This small molecule binds to this protein.
Small molecule (SMILES): CC(=O)N[C@H]1[C@H]([C@H](O)[C@H](O)CO)O[C@@](O)(C(=O)O)C[C@@H]1O

Sequence of chain 3.A:
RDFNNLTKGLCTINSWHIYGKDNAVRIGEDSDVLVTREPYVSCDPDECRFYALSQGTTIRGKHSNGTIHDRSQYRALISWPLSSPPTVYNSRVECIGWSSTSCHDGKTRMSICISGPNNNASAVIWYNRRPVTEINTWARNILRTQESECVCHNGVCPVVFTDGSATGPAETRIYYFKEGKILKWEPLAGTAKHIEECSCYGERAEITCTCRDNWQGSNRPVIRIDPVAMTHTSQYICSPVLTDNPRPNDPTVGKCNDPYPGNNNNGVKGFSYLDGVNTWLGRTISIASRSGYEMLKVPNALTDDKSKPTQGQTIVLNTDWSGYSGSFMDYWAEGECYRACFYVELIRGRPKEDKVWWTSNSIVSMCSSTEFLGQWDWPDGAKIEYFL

Binding-site contacts:
Ligand atom O9 contacts residue ARG144 of chain 3.A at 3.5 Å (salt-bridge).
Ligand atom C8 contacts residue ARG212 of chain 3.A at 3.5 Å.
Ligand atom O1A contacts residue ARG212 of chain 3.A at 3.2 Å (salt-bridge).
Ligand atom O8 contacts residue GLU197 of chain 3.A at 3.8 Å.
Ligand atom C11 contacts residue TRP98 of chain 3.A at 3.8 Å (hydrophobic).
Ligand atom C2 contacts residue TYR324 of chain 3.A at 3.1 Å (hydrophobic).
Ligand atom O1A contacts residue ARG290 of chain 3.A at 2.7 Å (salt-bridge).
Ligand atom O10 contacts residue ARG71 of chain 3.A at 2.8 Å (salt-bridge).
Ligand atom C11 contacts residue ARG144 of chain 3.A at 3.8 Å.
Ligand atom O8 contacts residue ARG212 of chain 3.A at 3.5 Å.
Ligand atom C9 contacts residue GLU196 of chain 3.A at 3.5 Å.
Ligand atom C8 contacts residue GLU196 of chain 3.A at 3.6 Å.
Ligand atom C9 contacts residue ALA166 of chain 3.A at 3.7 Å (hydrophobic).
Ligand atom C4 contacts residue GLU38 of chain 3.A at 3.8 Å.
Ligand atom O1B contacts residue ARG290 of chain 3.A at 2.9 Å (salt-bridge).
Ligand atom O9 contacts residue GLU196 of chain 3.A at 2.5 Å (salt-bridge).
Ligand atom C3 contacts residue ASP70 of chain 3.A at 3.6 Å.
Ligand atom O8 contacts residue GLU196 of chain 3.A at 2.7 Å (salt-bridge).
Ligand atom O1A contacts residue TYR324 of chain 3.A at 3.4 Å (h-bond).
Ligand atom C3 contacts residue TYR324 of chain 3.A at 3.1 Å (hydrophobic).
Ligand atom O6 contacts residue GLU197 of chain 3.A at 3.8 Å.
Ligand atom C2 contacts residue ASP70 of chain 3.A at 3.7 Å.
Ligand atom O6 contacts residue TYR324 of chain 3.A at 2.9 Å (h-bond).
Ligand atom O1B contacts residue ARG37 of chain 3.A at 2.8 Å (salt-bridge).
Ligand atom C4 contacts residue TYR324 of chain 3.A at 3.6 Å (hydrophobic).
Ligand atom C5 contacts residue ASP70 of chain 3.A at 3.6 Å.
Ligand atom O6 contacts residue ARG212 of chain 3.A at 3.5 Å (salt-bridge).
Ligand atom O4 contacts residue GLU38 of chain 3.A at 3.2 Å (salt-bridge).
Ligand atom C1 contacts residue ARG290 of chain 3.A at 3.5 Å.
Ligand atom C4 contacts residue ASP70 of chain 3.A at 3.8 Å.
Ligand atom O1B contacts residue TYR324 of chain 3.A at 3.5 Å (h-bond).
Ligand atom C6 contacts residue TYR324 of chain 3.A at 3.7 Å (hydrophobic).
Ligand atom C1 contacts residue TYR324 of chain 3.A at 3.1 Å (hydrophobic).
Ligand atom O9 contacts residue ALA166 of chain 3.A at 3.3 Å.
Ligand atom C11 contacts residue ILE142 of chain 3.A at 3.6 Å (hydrophobic).
Ligand atom O10 contacts residue ASP70 of chain 3.A at 3.8 Å.
Ligand atom C3 contacts residue GLU38 of chain 3.A at 3.5 Å.
Ligand atom O4 contacts residue ASP70 of chain 3.A at 3.2 Å.
Ligand atom O2 contacts residue ASP70 of chain 3.A at 2.7 Å (salt-bridge).
Ligand atom C6 contacts residue GLU197 of chain 3.A at 3.6 Å.